Binding-site contacts:
Ligand atom O7 contacts residue ASN558 of chain 1.D at 2.9 Å (h-bond).
Ligand atom C8 contacts residue ASN558 of chain 1.D at 4.3 Å.
Ligand atom C1 contacts residue SER560 of chain 1.D at 4.1 Å.
Ligand atom C1 contacts residue ASN558 of chain 1.D at 1.4 Å.
Ligand atom C7 contacts residue LEU557 of chain 1.D at 4.5 Å (hydrophobic).
Ligand atom C5 contacts residue ASN558 of chain 1.D at 3.7 Å.
Ligand atom C3 contacts residue ASN558 of chain 1.D at 3.8 Å.
Ligand atom C1 contacts residue ASN579 of chain 1.D at 3.9 Å.
Ligand atom C8 contacts residue ASN579 of chain 1.D at 3.6 Å.
Ligand atom C2 contacts residue ASN579 of chain 1.D at 3.8 Å.
Ligand atom C7 contacts residue ASN558 of chain 1.D at 3.1 Å.
Ligand atom C6 contacts residue TYR561 of chain 1.D at 4.0 Å (hydrophobic).
Ligand atom C8 contacts residue SER580 of chain 1.D at 3.8 Å.
Ligand atom O5 contacts residue ASN558 of chain 1.D at 2.4 Å (h-bond).
Ligand atom C4 contacts residue ASN558 of chain 1.D at 4.3 Å.
Ligand atom O5 contacts residue SER560 of chain 1.D at 4.5 Å.
Ligand atom O6 contacts residue TYR561 of chain 1.D at 3.4 Å.
Ligand atom C2 contacts residue ASN558 of chain 1.D at 2.5 Å.
Ligand atom N2 contacts residue SER580 of chain 1.D at 4.5 Å.
Ligand atom O3 contacts residue ASN579 of chain 1.D at 4.1 Å.
Ligand atom C8 contacts residue LEU557 of chain 1.D at 3.9 Å (hydrophobic).
Ligand atom N2 contacts residue ASN579 of chain 1.D at 3.0 Å (h-bond).
Ligand atom O5 contacts residue SER537 of chain 1.D at 4.2 Å.
Ligand atom O7 contacts residue LEU557 of chain 1.D at 4.5 Å.
Ligand atom C5 contacts residue TYR561 of chain 1.D at 4.1 Å (hydrophobic).
Ligand atom N2 contacts residue ASN558 of chain 1.D at 2.9 Å (h-bond).
Ligand atom C3 contacts residue ASN579 of chain 1.D at 4.0 Å.
Ligand atom C7 contacts residue ASN579 of chain 1.D at 3.7 Å.

Sequence of chain 1.D:
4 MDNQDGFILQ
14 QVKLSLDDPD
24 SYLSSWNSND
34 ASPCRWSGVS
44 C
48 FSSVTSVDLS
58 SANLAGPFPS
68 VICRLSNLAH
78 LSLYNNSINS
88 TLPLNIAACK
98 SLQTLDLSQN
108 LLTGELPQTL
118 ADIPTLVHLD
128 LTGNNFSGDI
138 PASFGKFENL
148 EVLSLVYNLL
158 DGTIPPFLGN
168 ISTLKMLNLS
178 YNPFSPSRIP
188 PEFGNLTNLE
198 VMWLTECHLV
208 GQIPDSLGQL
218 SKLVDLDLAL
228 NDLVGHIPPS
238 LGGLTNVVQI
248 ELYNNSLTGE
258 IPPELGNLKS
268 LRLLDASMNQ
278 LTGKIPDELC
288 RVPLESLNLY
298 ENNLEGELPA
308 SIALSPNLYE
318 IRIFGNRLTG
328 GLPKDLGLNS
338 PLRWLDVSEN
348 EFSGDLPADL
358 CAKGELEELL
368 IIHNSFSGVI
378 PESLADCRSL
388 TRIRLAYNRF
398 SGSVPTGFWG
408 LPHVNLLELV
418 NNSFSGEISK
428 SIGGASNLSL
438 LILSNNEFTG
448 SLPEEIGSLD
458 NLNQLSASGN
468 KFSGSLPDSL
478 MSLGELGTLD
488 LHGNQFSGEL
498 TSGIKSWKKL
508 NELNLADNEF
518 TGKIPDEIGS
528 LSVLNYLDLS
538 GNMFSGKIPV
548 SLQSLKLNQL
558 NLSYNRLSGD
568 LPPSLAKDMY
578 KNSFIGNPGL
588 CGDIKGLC

A small-molecule ligand and the protein it binds are described below.
Small molecule (SMILES): CC(=O)N[C@H]1[C@@H](O[C@H]2[C@H](O)[C@@H](NC(C)=O)CO[C@@H]2CO)O[C@H](CO)[C@@H](O)[C@@H]1O